Binding-site contacts:
Ligand atom C9 contacts residue THR10 of chain 1.A at 4.1 Å.
Ligand atom C10 contacts residue ARG65 of chain 1.A at 4.3 Å.
Ligand atom C7 contacts residue PHE40 of chain 1.A at 3.6 Å (hydrophobic).
Ligand atom C8 contacts residue PHE40 of chain 1.A at 4.0 Å (hydrophobic).
Ligand atom C7 contacts residue ILE64 of chain 1.A at 4.4 Å (hydrophobic).
Ligand atom C9 contacts residue ARG65 of chain 1.A at 3.8 Å.
Ligand atom C5 contacts residue ARG65 of chain 1.A at 4.1 Å.
Ligand atom C7 contacts residue TRP19 of chain 1.A at 4.1 Å (hydrophobic).
Ligand atom C8 contacts residue ARG65 of chain 1.A at 3.9 Å.
Ligand atom C7 contacts residue ARG65 of chain 1.A at 3.6 Å.
Ligand atom C8 contacts residue TRP19 of chain 1.A at 3.7 Å (hydrophobic).
Ligand atom C8 contacts residue THR10 of chain 1.A at 3.8 Å.
Ligand atom C6 contacts residue ARG65 of chain 1.A at 3.8 Å.

Sequence of chain 1.A:
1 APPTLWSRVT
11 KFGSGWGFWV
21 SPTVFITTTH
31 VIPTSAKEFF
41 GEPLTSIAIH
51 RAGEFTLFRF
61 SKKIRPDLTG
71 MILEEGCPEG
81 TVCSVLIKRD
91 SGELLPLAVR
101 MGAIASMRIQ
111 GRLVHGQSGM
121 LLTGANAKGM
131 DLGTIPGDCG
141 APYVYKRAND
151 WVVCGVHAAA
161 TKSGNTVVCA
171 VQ

This small molecule binds to this protein.
Small molecule (SMILES): O=C(O)Cc1coc2ccccc12